Binding-site contacts:
Ligand atom O5 contacts residue TRP23 of chain 1.A at 3.7 Å.
Ligand atom C2 contacts residue ASN20 of chain 1.A at 2.5 Å.
Ligand atom C7 contacts residue ASN20 of chain 1.A at 3.5 Å.
Ligand atom C1 contacts residue ASN20 of chain 1.A at 1.5 Å.
Ligand atom C6 contacts residue TRP23 of chain 1.A at 3.5 Å (hydrophobic).
Ligand atom C5 contacts residue TRP23 of chain 1.A at 3.8 Å (hydrophobic).
Ligand atom O5 contacts residue ASN20 of chain 1.A at 2.4 Å (h-bond).
Ligand atom C5 contacts residue ASN20 of chain 1.A at 3.7 Å.
Ligand atom O7 contacts residue ASN20 of chain 1.A at 3.8 Å.
Ligand atom O5 contacts residue ALA19 of chain 1.A at 4.2 Å.
Ligand atom C4 contacts residue ASN20 of chain 1.A at 4.3 Å.
Ligand atom C3 contacts residue ASN20 of chain 1.A at 3.8 Å.
Ligand atom N2 contacts residue ASN20 of chain 1.A at 2.9 Å (h-bond).
Ligand atom C1 contacts residue TRP23 of chain 1.A at 4.0 Å (hydrophobic).

This protein binds this small molecule.
Small molecule (SMILES): CC(=O)N[C@@H]1[C@@H](O)[C@H](O)[C@@H](CO)O[C@H]1O

Sequence of chain 1.A:
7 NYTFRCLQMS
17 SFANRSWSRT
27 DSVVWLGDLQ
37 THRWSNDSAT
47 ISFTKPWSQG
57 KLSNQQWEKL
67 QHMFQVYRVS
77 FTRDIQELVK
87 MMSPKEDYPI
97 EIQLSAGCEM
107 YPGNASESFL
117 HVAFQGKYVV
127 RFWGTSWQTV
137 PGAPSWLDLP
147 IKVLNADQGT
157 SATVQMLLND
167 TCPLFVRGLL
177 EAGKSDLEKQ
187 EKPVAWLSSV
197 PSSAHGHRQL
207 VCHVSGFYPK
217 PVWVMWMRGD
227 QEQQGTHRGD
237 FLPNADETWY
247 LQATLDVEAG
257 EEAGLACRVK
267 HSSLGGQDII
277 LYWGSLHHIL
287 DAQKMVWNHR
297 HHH